The small molecule below binds the protein below.
Small molecule (SMILES): Nc1nc(=O)c2ncn([C@@H]3O[C@H](CO[P](=O)(O)O[C@H]4[C@@H](O)[C@H](n5cnc6c(=O)nc(N)[nH]c65)O[C@@H]4CO[P](=O)(O)O[C@H]4[C@@H](O)[C@H](n5cnc6c(=O)nc(N)[nH]c65)O[C@@H]4CO[P](=O)(O)O[C@H]4[C@@H](O)[C@H](n5cnc6c(=O)nc(N)[nH]c65)O[C@@H]4COP(=O)=O)[C@@H](O)[C@H]3O)c2[nH]1

Binding-site contacts:
Ligand atom O2' contacts residue TYR257 of chain 1.B at 2.1 Å (h-bond).
Ligand atom O5' contacts residue TYR165 of chain 1.B at 3.3 Å (h-bond).
Ligand atom N2 contacts residue LEU202 of chain 1.B at 3.2 Å (h-bond).
Ligand atom O2' contacts residue ARG187 of chain 1.B at 2.3 Å (salt-bridge).
Ligand atom N1 contacts residue ILE294 of chain 1.B at 3.3 Å.
Ligand atom O5' contacts residue TYR328 of chain 1.B at 2.8 Å (h-bond).
Ligand atom O6 contacts residue ILE294 of chain 1.B at 3.1 Å.
Ligand atom OP1 contacts residue ARG187 of chain 1.B at 2.4 Å (salt-bridge).
Ligand atom N3 contacts residue ARG187 of chain 1.B at 3.0 Å (salt-bridge).
Ligand atom N2 contacts residue SER80 of chain 1.B at 3.2 Å.
Ligand atom C8 contacts residue GLN320 of chain 1.B at 3.1 Å.
Ligand atom OP2 contacts residue ARG324 of chain 1.B at 2.4 Å (salt-bridge).
Ligand atom O6 contacts residue VAL253 of chain 1.B at 2.8 Å (h-bond).
Ligand atom O2' contacts residue SER201 of chain 1.B at 2.9 Å (h-bond).
Ligand atom N7 contacts residue ASN189 of chain 1.B at 3.3 Å (h-bond).
Ligand atom O6 contacts residue ARG190 of chain 1.B at 2.5 Å (salt-bridge).
Ligand atom N3 contacts residue LEU202 of chain 1.B at 3.3 Å (h-bond).
Ligand atom OP2 contacts residue ARG84 of chain 1.B at 3.3 Å.
Ligand atom N7 contacts residue GLN320 of chain 1.B at 2.8 Å (h-bond).
Ligand atom C5' contacts residue TYR328 of chain 1.B at 3.3 Å (hydrophobic).
Ligand atom OP2 contacts residue TYR165 of chain 1.B at 3.1 Å.
Ligand atom C6 contacts residue VAL253 of chain 1.B at 3.3 Å (hydrophobic).
Ligand atom OP1 contacts residue ARG332 of chain 1.B at 2.5 Å (salt-bridge).
Ligand atom C5' contacts residue ARG167 of chain 1.B at 3.2 Å.
Ligand atom N7 contacts residue LEU323 of chain 1.B at 3.0 Å.
Ligand atom C2 contacts residue ILE200 of chain 1.B at 3.3 Å (hydrophobic).
Ligand atom C5 contacts residue ASN189 of chain 1.B at 3.1 Å.
Ligand atom O3' contacts residue LYS203 of chain 1.B at 3.2 Å.
Ligand atom OP1 contacts residue TRP251 of chain 1.B at 2.6 Å (h-bond).
Ligand atom O4' contacts residue ARG324 of chain 1.B at 2.5 Å (salt-bridge).
Ligand atom N2 contacts residue ILE200 of chain 1.B at 2.4 Å (h-bond).
Ligand atom C5' contacts residue LEU192 of chain 1.B at 3.2 Å (hydrophobic).
Ligand atom OP1 contacts residue TYR328 of chain 1.B at 2.9 Å (h-bond).
Ligand atom C3' contacts residue LEU202 of chain 1.B at 3.2 Å (hydrophobic).
Ligand atom OP1 contacts residue ARG190 of chain 1.B at 2.5 Å (salt-bridge).
Ligand atom N1 contacts residue GLN244 of chain 1.B at 3.1 Å (h-bond).
Ligand atom O6 contacts residue ASN189 of chain 1.B at 3.1 Å.
Ligand atom O3' contacts residue LEU202 of chain 1.B at 3.1 Å (h-bond).
Ligand atom O5' contacts residue ARG167 of chain 1.B at 3.1 Å (salt-bridge).
Ligand atom OP1 contacts residue ARG252 of chain 1.B at 3.1 Å (salt-bridge).

Sequence of chain 1.B:
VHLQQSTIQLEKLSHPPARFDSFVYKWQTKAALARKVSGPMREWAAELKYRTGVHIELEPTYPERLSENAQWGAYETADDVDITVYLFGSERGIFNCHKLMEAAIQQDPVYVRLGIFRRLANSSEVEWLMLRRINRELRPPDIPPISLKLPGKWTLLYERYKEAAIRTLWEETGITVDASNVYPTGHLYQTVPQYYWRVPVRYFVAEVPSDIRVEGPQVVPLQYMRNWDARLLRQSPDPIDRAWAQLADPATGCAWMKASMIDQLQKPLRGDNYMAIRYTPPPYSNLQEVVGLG